Binding-site contacts:
Ligand atom C4 contacts residue DG1 of chain 1.D at 4.2 Å.
Ligand atom O3' contacts residue PRO79 of chain 1.B at 4.5 Å.
Ligand atom C6 contacts residue DG2 of chain 1.D at 3.8 Å.
Ligand atom N1 contacts residue DC3 of chain 1.D at 2.7 Å (h-bond).
Ligand atom C4 contacts residue DG2 of chain 1.D at 3.5 Å.
Ligand atom N4 contacts residue DG2 of chain 1.D at 2.8 Å (h-bond).
Ligand atom N3 contacts residue DC4 of chain 1.D at 4.1 Å.
Ligand atom O2 contacts residue DG5 of chain 1.D at 3.5 Å (h-bond).
Ligand atom C2 contacts residue DG5 of chain 1.D at 4.0 Å.
Ligand atom C4 contacts residue DG5 of chain 1.D at 4.5 Å.
Ligand atom O2 contacts residue DG2 of chain 1.D at 2.7 Å (h-bond).
Ligand atom N1 contacts residue DG5 of chain 1.D at 3.8 Å.
Ligand atom O6 contacts residue DC3 of chain 1.D at 2.7 Å (h-bond).
Ligand atom C2 contacts residue DG5 of chain 1.D at 3.4 Å.
Ligand atom C2 contacts residue DG2 of chain 1.D at 3.3 Å.
Ligand atom N4 contacts residue DG1 of chain 1.D at 3.5 Å (h-bond).
Ligand atom C4 contacts residue DG5 of chain 1.D at 4.3 Å.
Ligand atom N2 contacts residue DG5 of chain 1.D at 3.2 Å (h-bond).
Ligand atom OP1 contacts residue PRO79 of chain 1.B at 4.4 Å.
Ligand atom N2 contacts residue DG2 of chain 1.D at 4.0 Å.
Ligand atom N2 contacts residue DC4 of chain 1.D at 2.8 Å (h-bond).
Ligand atom N3 contacts residue DG2 of chain 1.D at 2.8 Å (h-bond).
Ligand atom N3 contacts residue DG1 of chain 1.D at 4.0 Å.
Ligand atom N3 contacts residue DG5 of chain 1.D at 3.7 Å.
Ligand atom O6 contacts residue DG2 of chain 1.D at 3.3 Å (h-bond).
Ligand atom C6 contacts residue DC4 of chain 1.D at 3.8 Å.
Ligand atom O6 contacts residue DC4 of chain 1.D at 3.1 Å (h-bond).
Ligand atom N4 contacts residue DG5 of chain 1.D at 3.7 Å.
Ligand atom OP1 contacts residue VAL76 of chain 1.B at 4.3 Å.
Ligand atom O2 contacts residue DC3 of chain 1.D at 4.2 Å.
Ligand atom C2 contacts residue DG2 of chain 1.D at 4.4 Å.
Ligand atom N1 contacts residue DC4 of chain 1.D at 3.0 Å (h-bond).
Ligand atom C2 contacts residue DC3 of chain 1.D at 3.2 Å.
Ligand atom N2 contacts residue DC3 of chain 1.D at 2.6 Å (h-bond).
Ligand atom C6 contacts residue DC3 of chain 1.D at 3.2 Å.
Ligand atom N4 contacts residue DC4 of chain 1.D at 3.9 Å.
Ligand atom N3 contacts residue DG5 of chain 1.D at 3.6 Å.
Ligand atom C2 contacts residue DC4 of chain 1.D at 3.7 Å.
Ligand atom N1 contacts residue DG2 of chain 1.D at 3.7 Å.

The protein below binds the small molecule below.
Small molecule (SMILES): Nc1ccn([C@H]2C[C@H](O[P](=O)(O)OC[C@H]3O[C@@H](n4ccc(N)nc4=O)C[C@@H]3O[P](=O)(O)OC[C@H]3O[C@@H](n4cnc5c(=O)nc(N)[nH]c54)C[C@@H]3O[P](=O)(O)OC[C@H]3O[C@@H](n4cnc5c(=O)nc(N)[nH]c54)C[C@@H]3O[P](=O)(O)OC[C@H]3O[C@@H](n4ccc(N)nc4=O)C[C@@H]3O)[C@@H](CO)O2)c(=O)n1

Sequence of chain 1.B:
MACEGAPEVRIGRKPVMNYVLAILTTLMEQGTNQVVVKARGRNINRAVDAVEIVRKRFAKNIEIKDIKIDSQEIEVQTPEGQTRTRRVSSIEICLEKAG